Sequence of chain 1.KA:
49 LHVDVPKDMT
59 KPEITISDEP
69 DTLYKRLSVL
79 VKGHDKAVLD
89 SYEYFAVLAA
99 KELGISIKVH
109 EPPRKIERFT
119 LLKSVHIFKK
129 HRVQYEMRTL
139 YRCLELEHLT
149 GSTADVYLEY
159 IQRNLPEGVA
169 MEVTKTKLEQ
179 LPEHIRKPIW

Sequence of chain 1.FB:
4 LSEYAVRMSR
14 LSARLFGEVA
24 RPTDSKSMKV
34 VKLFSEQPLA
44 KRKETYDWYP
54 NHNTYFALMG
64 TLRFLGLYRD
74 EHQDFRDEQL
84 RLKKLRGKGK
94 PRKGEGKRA

Sequence of chain 1.EB:
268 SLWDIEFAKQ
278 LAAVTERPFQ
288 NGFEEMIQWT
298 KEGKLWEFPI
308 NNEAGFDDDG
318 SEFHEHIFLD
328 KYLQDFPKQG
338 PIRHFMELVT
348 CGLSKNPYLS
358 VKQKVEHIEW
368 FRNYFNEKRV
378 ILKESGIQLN

Sequence of chain 1.HB:
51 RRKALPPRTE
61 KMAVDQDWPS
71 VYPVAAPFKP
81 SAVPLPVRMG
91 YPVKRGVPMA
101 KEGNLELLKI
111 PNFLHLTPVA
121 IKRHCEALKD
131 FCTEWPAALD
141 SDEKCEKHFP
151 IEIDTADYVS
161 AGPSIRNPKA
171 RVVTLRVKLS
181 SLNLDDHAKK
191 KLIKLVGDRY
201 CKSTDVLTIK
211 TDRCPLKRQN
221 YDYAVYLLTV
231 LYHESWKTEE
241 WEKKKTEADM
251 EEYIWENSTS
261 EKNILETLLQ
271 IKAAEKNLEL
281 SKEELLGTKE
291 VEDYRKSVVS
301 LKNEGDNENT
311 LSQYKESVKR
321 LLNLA

The protein below binds the small molecule below.
Small molecule (SMILES): C[C@H](N)C(=O)N[C@@H](C)C(=O)N[C@@H](C)C(=O)N[C@@H](C)C(=O)N[C@@H](C)C(=O)N[C@@H](C)C(=O)N[C@@H](C)C(=O)N[C@@H](C)C(=O)N[C@@H](C)C(=O)N[C@@H](C)C(=O)N[C@@H](C)C(=O)N[C@@H](C)C(=O)N[C@@H](C)C(=O)N[C@@H](C)C(=O)N[C@@H](C)C(=O)N[C@@H](C)C(=O)N[C@@H](C)C(=O)N[C@@H](C)C=O

Binding-site contacts:
Ligand atom CB contacts residue PHE325 of chain 1.EB at 3.5 Å (hydrophobic).
Ligand atom CB contacts residue PHE320 of chain 1.EB at 4.0 Å (hydrophobic).
Ligand atom CA contacts residue PHE325 of chain 1.EB at 4.2 Å (hydrophobic).
Ligand atom CA contacts residue PHE320 of chain 1.EB at 4.1 Å (hydrophobic).
Ligand atom CB contacts residue ASP327 of chain 1.EB at 4.2 Å.
Ligand atom O contacts residue ARG13 of chain 1.FB at 2.7 Å (salt-bridge).
Ligand atom CA contacts residue HIS321 of chain 1.EB at 3.9 Å.
Ligand atom C contacts residue ARG13 of chain 1.FB at 3.6 Å.
Ligand atom C contacts residue HIS321 of chain 1.EB at 3.5 Å.
Ligand atom O contacts residue TYR226 of chain 1.HB at 4.4 Å.
Ligand atom C contacts residue PHE325 of chain 1.EB at 4.2 Å (hydrophobic).
Ligand atom CA contacts residue ARG13 of chain 1.FB at 3.4 Å.
Ligand atom O contacts residue PHE325 of chain 1.EB at 3.2 Å.
Ligand atom CB contacts residue TYR226 of chain 1.HB at 3.5 Å (hydrophobic).
Ligand atom CB contacts residue ARG10 of chain 1.FB at 3.7 Å.
Ligand atom O contacts residue PHE320 of chain 1.EB at 3.8 Å.
Ligand atom N contacts residue HIS321 of chain 1.EB at 4.0 Å.
Ligand atom N contacts residue ARG13 of chain 1.FB at 3.5 Å (salt-bridge).
Ligand atom CB contacts residue ARG13 of chain 1.FB at 4.4 Å.
Ligand atom CB contacts residue ARG17 of chain 1.FB at 3.6 Å.
Ligand atom O contacts residue HIS321 of chain 1.EB at 3.1 Å.
Ligand atom O contacts residue ARG10 of chain 1.FB at 4.5 Å.
Ligand atom CB contacts residue THR229 of chain 1.HB at 3.7 Å.
Ligand atom O contacts residue HIS182 of chain 1.KA at 4.0 Å.